Sequence of chain 1.B:
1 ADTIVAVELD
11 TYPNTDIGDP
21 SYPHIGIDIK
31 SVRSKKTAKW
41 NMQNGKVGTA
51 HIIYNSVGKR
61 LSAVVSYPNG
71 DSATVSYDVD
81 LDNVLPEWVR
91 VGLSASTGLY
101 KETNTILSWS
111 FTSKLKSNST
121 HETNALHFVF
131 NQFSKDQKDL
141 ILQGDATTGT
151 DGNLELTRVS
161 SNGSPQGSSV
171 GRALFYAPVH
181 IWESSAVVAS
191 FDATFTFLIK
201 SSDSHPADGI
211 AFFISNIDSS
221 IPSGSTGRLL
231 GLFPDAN

The protein below binds the small molecule below.
Small molecule (SMILES): OC[C@H]1O[C@H](O[C@H]2O[C@H](CO)[C@@H](O)[C@H](O)[C@H]2O)[C@H](O)[C@@H](O)[C@@H]1O

Binding-site contacts:
Ligand atom O6 contacts residue ASP208 of chain 1.B at 3.5 Å (salt-bridge).
Ligand atom O4 contacts residue ASP208 of chain 1.B at 2.7 Å (salt-bridge).
Ligand atom C4 contacts residue ARG228 of chain 1.B at 3.7 Å.
Ligand atom C2 contacts residue LEU99 of chain 1.B at 4.2 Å (hydrophobic).
Ligand atom C5 contacts residue ASN14 of chain 1.B at 4.3 Å.
Ligand atom C4 contacts residue GLY98 of chain 1.B at 4.3 Å.
Ligand atom O2 contacts residue TYR12 of chain 1.B at 2.8 Å (h-bond).
Ligand atom O4 contacts residue GLY227 of chain 1.B at 4.1 Å.
Ligand atom C6 contacts residue ASP208 of chain 1.B at 2.9 Å.
Ligand atom O3 contacts residue THR226 of chain 1.B at 4.3 Å.
Ligand atom C3 contacts residue GLY227 of chain 1.B at 4.1 Å.
Ligand atom C6 contacts residue ALA207 of chain 1.B at 3.6 Å (hydrophobic).
Ligand atom C4 contacts residue ASN14 of chain 1.B at 3.7 Å.
Ligand atom C3 contacts residue ASN14 of chain 1.B at 3.9 Å.
Ligand atom C1 contacts residue LEU99 of chain 1.B at 3.6 Å (hydrophobic).
Ligand atom O6 contacts residue ALA207 of chain 1.B at 2.8 Å.
Ligand atom C5 contacts residue LEU99 of chain 1.B at 3.7 Å (hydrophobic).
Ligand atom O4 contacts residue ASN14 of chain 1.B at 2.5 Å (h-bond).
Ligand atom O3 contacts residue GLY227 of chain 1.B at 3.5 Å.
Ligand atom O4 contacts residue TYR12 of chain 1.B at 3.7 Å.
Ligand atom C5 contacts residue ASP208 of chain 1.B at 3.9 Å.
Ligand atom O6 contacts residue LEU99 of chain 1.B at 4.2 Å.
Ligand atom C5 contacts residue GLY98 of chain 1.B at 4.2 Å.
Ligand atom C2 contacts residue TYR12 of chain 1.B at 3.7 Å (hydrophobic).
Ligand atom C6 contacts residue LEU99 of chain 1.B at 3.2 Å (hydrophobic).
Ligand atom O6 contacts residue TYR100 of chain 1.B at 3.3 Å (h-bond).
Ligand atom O4 contacts residue ARG228 of chain 1.B at 3.4 Å (salt-bridge).
Ligand atom C6 contacts residue GLY98 of chain 1.B at 3.4 Å.
Ligand atom C1 contacts residue TYR12 of chain 1.B at 4.2 Å (hydrophobic).
Ligand atom C5 contacts residue TYR12 of chain 1.B at 4.1 Å (hydrophobic).
Ligand atom O3 contacts residue ARG228 of chain 1.B at 3.0 Å (salt-bridge).
Ligand atom O5 contacts residue GLY98 of chain 1.B at 3.9 Å.
Ligand atom C4 contacts residue ASP208 of chain 1.B at 3.4 Å.
Ligand atom O1 contacts residue LEU99 of chain 1.B at 4.4 Å.
Ligand atom O5 contacts residue LEU99 of chain 1.B at 2.9 Å (h-bond).
Ligand atom O6 contacts residue TYR12 of chain 1.B at 3.3 Å.
Ligand atom C4 contacts residue GLY227 of chain 1.B at 3.8 Å.
Ligand atom C6 contacts residue TYR100 of chain 1.B at 3.4 Å (hydrophobic).
Ligand atom O5 contacts residue TYR100 of chain 1.B at 4.1 Å.
Ligand atom C3 contacts residue ARG228 of chain 1.B at 3.8 Å.